Binding-site contacts:
Ligand atom C02 contacts residue GLY199 of chain 1.A at 4.0 Å.
Ligand atom BR1 contacts residue MET204 of chain 1.A at 3.1 Å.
Ligand atom C03 contacts residue THR155 of chain 1.A at 3.9 Å.
Ligand atom C08 contacts residue PHE164 of chain 1.A at 3.2 Å (hydrophobic).
Ligand atom C06 contacts residue NAP1 of chain 1.E at 4.2 Å.
Ligand atom BR1 contacts residue VAL208 of chain 1.A at 4.1 Å.
Ligand atom C07 contacts residue NAP1 of chain 1.E at 3.6 Å.
Ligand atom C06 contacts residue GLY198 of chain 1.A at 3.3 Å.
Ligand atom BR1 contacts residue TYR167 of chain 1.A at 3.5 Å.
Ligand atom C06 contacts residue VAL208 of chain 1.A at 3.7 Å (hydrophobic).
Ligand atom O10 contacts residue SER153 of chain 1.A at 2.9 Å (h-bond).
Ligand atom C01 contacts residue GLY199 of chain 1.A at 3.6 Å.
Ligand atom O09 contacts residue TYR167 of chain 1.A at 3.3 Å (h-bond).
Ligand atom BR1 contacts residue NAP1 of chain 1.E at 3.8 Å.
Ligand atom C04 contacts residue ASN154 of chain 1.A at 3.1 Å.
Ligand atom C04 contacts residue GLY198 of chain 1.A at 2.9 Å.
Ligand atom C05 contacts residue GLY198 of chain 1.A at 3.0 Å.
Ligand atom BR1 contacts residue VAL107 of chain 1.A at 4.1 Å.
Ligand atom C01 contacts residue GLY198 of chain 1.A at 3.4 Å.
Ligand atom O10 contacts residue THR155 of chain 1.A at 3.2 Å (h-bond).
Ligand atom O10 contacts residue NAP1 of chain 1.E at 4.2 Å.
Ligand atom C02 contacts residue ASN154 of chain 1.A at 4.0 Å.
Ligand atom O09 contacts residue GLY198 of chain 1.A at 3.8 Å.
Ligand atom O09 contacts residue NAP1 of chain 1.E at 2.9 Å.
Ligand atom C05 contacts residue NAP1 of chain 1.E at 4.0 Å.
Ligand atom C08 contacts residue VAL208 of chain 1.A at 3.6 Å (hydrophobic).
Ligand atom O09 contacts residue SER153 of chain 1.A at 3.4 Å (h-bond).
Ligand atom O10 contacts residue ASN154 of chain 1.A at 2.7 Å (h-bond).
Ligand atom C03 contacts residue ASN154 of chain 1.A at 2.8 Å.
Ligand atom O10 contacts residue GLY198 of chain 1.A at 3.5 Å (h-bond).
Ligand atom C07 contacts residue GLY198 of chain 1.A at 3.7 Å.
Ligand atom C06 contacts residue GLY199 of chain 1.A at 3.9 Å.
Ligand atom C04 contacts residue THR155 of chain 1.A at 3.9 Å.
Ligand atom C03 contacts residue GLY198 of chain 1.A at 3.1 Å.
Ligand atom C07 contacts residue PHE164 of chain 1.A at 3.9 Å (hydrophobic).
Ligand atom BR2 contacts residue ALA270 of chain 1.A at 3.3 Å.
Ligand atom C08 contacts residue VAL107 of chain 1.A at 4.2 Å (hydrophobic).
Ligand atom C02 contacts residue GLY198 of chain 1.A at 3.3 Å.
Ligand atom C08 contacts residue TYR167 of chain 1.A at 4.1 Å (hydrophobic).
Ligand atom C07 contacts residue TYR167 of chain 1.A at 4.0 Å (hydrophobic).

Sequence of chain 1.A:
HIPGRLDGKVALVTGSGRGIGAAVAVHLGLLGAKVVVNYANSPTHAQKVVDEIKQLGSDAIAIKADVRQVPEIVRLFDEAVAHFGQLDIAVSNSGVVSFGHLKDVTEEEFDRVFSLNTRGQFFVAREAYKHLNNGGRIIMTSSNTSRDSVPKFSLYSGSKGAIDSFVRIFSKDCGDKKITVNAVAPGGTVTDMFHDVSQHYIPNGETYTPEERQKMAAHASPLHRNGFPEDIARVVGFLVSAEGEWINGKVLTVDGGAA

This protein binds this small molecule.
Small molecule (SMILES): O=C(CBr)c1ccc(Br)cc1O